The protein below binds the small molecule below.
Small molecule (SMILES): CC(=O)N[C@H]1[C@H](O[C@H]2[C@H](O)[C@@H](NC(C)=O)CO[C@@H]2CO)O[C@H](CO)[C@@H](O)[C@@H]1O

Sequence of chain 1.A:
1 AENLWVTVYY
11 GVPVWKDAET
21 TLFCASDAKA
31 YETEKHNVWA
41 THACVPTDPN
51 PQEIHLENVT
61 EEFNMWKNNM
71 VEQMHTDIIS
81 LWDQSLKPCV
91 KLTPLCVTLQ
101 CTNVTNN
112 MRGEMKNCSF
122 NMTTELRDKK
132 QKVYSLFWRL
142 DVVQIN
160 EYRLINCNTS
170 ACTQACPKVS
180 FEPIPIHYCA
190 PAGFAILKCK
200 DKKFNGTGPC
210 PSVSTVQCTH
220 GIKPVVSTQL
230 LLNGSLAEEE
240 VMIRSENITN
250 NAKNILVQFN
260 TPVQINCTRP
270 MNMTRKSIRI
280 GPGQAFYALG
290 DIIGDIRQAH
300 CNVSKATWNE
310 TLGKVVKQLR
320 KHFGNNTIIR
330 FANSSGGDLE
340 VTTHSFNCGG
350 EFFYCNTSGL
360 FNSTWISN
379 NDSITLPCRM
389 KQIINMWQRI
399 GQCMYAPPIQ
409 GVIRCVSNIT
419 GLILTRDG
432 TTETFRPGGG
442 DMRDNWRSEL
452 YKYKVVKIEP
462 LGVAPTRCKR

Binding-site contacts:
Ligand atom C3 contacts residue ASN332 of chain 1.A at 3.8 Å.
Ligand atom C4 contacts residue ASN332 of chain 1.A at 4.3 Å.
Ligand atom C5 contacts residue ASN332 of chain 1.A at 3.6 Å.
Ligand atom C8 contacts residue SER333 of chain 1.A at 3.8 Å.
Ligand atom C6 contacts residue NAG2 of chain 1.L at 3.7 Å.
Ligand atom C6 contacts residue NAG1 of chain 1.M at 3.8 Å.
Ligand atom N2 contacts residue NAG2 of chain 1.L at 4.0 Å.
Ligand atom C1 contacts residue ASN332 of chain 1.A at 1.4 Å.
Ligand atom N2 contacts residue NAG1 of chain 1.L at 3.7 Å.
Ligand atom C8 contacts residue NAG1 of chain 1.L at 3.9 Å.
Ligand atom O5 contacts residue NAG2 of chain 1.L at 4.4 Å.
Ligand atom C2 contacts residue ASN332 of chain 1.A at 2.5 Å.
Ligand atom C4 contacts residue NAG1 of chain 1.L at 4.0 Å.
Ligand atom N2 contacts residue ASN332 of chain 1.A at 2.9 Å (h-bond).
Ligand atom O4 contacts residue NAG2 of chain 1.L at 3.6 Å.
Ligand atom C8 contacts residue NAG2 of chain 1.L at 4.1 Å.
Ligand atom C2 contacts residue SER357 of chain 1.A at 4.3 Å.
Ligand atom C7 contacts residue NAG1 of chain 1.L at 3.1 Å.
Ligand atom C1 contacts residue NAG2 of chain 1.L at 4.2 Å.
Ligand atom C7 contacts residue SER357 of chain 1.A at 4.5 Å.
Ligand atom O6 contacts residue NAG2 of chain 1.L at 4.0 Å.
Ligand atom C1 contacts residue SER357 of chain 1.A at 3.8 Å.
Ligand atom C2 contacts residue NAG1 of chain 1.L at 3.9 Å.
Ligand atom C7 contacts residue ASN332 of chain 1.A at 3.1 Å.
Ligand atom C4 contacts residue NAG2 of chain 1.L at 4.2 Å.
Ligand atom C5 contacts residue NAG2 of chain 1.L at 4.0 Å.
Ligand atom O7 contacts residue ASN332 of chain 1.A at 3.0 Å (h-bond).
Ligand atom C3 contacts residue NAG2 of chain 1.L at 4.2 Å.
Ligand atom C1 contacts residue NAG1 of chain 1.L at 4.3 Å.
Ligand atom O7 contacts residue NAG1 of chain 1.L at 2.6 Å (h-bond).
Ligand atom C8 contacts residue THR341 of chain 1.A at 4.1 Å.
Ligand atom O3 contacts residue NAG1 of chain 1.L at 4.2 Å.
Ligand atom C8 contacts residue ASN332 of chain 1.A at 4.3 Å.
Ligand atom O5 contacts residue SER357 of chain 1.A at 3.9 Å.
Ligand atom O7 contacts residue ASN355 of chain 1.A at 3.7 Å.
Ligand atom O7 contacts residue SER357 of chain 1.A at 3.5 Å (h-bond).
Ligand atom N2 contacts residue SER333 of chain 1.A at 4.3 Å.
Ligand atom C7 contacts residue SER333 of chain 1.A at 4.3 Å.
Ligand atom O6 contacts residue NAG1 of chain 1.M at 3.2 Å.
Ligand atom O5 contacts residue ASN332 of chain 1.A at 2.4 Å (h-bond).